Sequence of chain 1.U:
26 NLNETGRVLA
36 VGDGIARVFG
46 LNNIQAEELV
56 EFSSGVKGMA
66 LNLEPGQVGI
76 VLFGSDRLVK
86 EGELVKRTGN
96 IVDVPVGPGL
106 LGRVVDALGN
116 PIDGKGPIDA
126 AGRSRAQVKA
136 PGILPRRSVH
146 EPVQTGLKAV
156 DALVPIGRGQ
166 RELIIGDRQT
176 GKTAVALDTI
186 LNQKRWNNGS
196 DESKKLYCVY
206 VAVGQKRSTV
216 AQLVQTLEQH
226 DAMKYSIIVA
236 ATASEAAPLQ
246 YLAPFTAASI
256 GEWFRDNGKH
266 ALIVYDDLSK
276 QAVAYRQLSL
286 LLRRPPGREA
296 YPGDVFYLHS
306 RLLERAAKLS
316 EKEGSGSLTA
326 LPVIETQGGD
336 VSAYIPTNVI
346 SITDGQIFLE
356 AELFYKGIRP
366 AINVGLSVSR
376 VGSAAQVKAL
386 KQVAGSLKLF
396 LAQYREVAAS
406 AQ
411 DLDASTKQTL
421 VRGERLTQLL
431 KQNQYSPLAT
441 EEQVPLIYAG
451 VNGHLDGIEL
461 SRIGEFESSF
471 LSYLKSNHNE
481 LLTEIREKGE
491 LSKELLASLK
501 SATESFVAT

This small molecule binds to this protein.
Small molecule (SMILES): Nc1ncnc2c1ncn2[C@@H]1O[C@H](CO[P](=O)(O)O[P](=O)(O)NP(=O)(O)O)[C@@H](O)[C@H]1O

Binding-site contacts:
Ligand atom O1A contacts residue LYS177 of chain 1.U at 3.7 Å.
Ligand atom N6 contacts residue GLN432 of chain 1.U at 2.8 Å (h-bond).
Ligand atom O5' contacts residue GLY176 of chain 1.U at 3.0 Å.
Ligand atom O3G contacts residue GLN174 of chain 1.U at 3.3 Å (h-bond).
Ligand atom C6 contacts residue GLN432 of chain 1.U at 3.7 Å.
Ligand atom O1A contacts residue ALA179 of chain 1.U at 2.5 Å (h-bond).
Ligand atom O1B contacts residue THR175 of chain 1.U at 3.7 Å.
Ligand atom O2G contacts residue MG1 of chain 1.CB at 2.2 Å.
Ligand atom C5' contacts residue GLN174 of chain 1.U at 3.6 Å.
Ligand atom PB contacts residue MG1 of chain 1.CB at 3.5 Å.
Ligand atom C8 contacts residue GLN434 of chain 1.U at 3.5 Å.
Ligand atom C2' contacts residue GLN434 of chain 1.U at 3.2 Å.
Ligand atom O2B contacts residue MG1 of chain 1.CB at 2.2 Å.
Ligand atom O3A contacts residue THR178 of chain 1.U at 3.6 Å.
Ligand atom O3A contacts residue LYS177 of chain 1.U at 2.7 Å (salt-bridge).
Ligand atom C2 contacts residue TYR374 of chain 1.X at 3.0 Å (hydrophobic).
Ligand atom PB contacts residue LYS177 of chain 1.U at 3.6 Å.
Ligand atom O4' contacts residue PHE359 of chain 1.U at 3.4 Å.
Ligand atom O3A contacts residue GLY176 of chain 1.U at 3.0 Å.
Ligand atom N3B contacts residue GLN174 of chain 1.U at 3.6 Å (h-bond).
Ligand atom C8 contacts residue ALA179 of chain 1.U at 3.6 Å (hydrophobic).
Ligand atom PA contacts residue GLY176 of chain 1.U at 3.4 Å.
Ligand atom N6 contacts residue ASN433 of chain 1.U at 3.8 Å.
Ligand atom PB contacts residue THR178 of chain 1.U at 3.7 Å.
Ligand atom O1G contacts residue ARG173 of chain 1.U at 3.5 Å.
Ligand atom C5' contacts residue GLY176 of chain 1.U at 3.5 Å.
Ligand atom N6 contacts residue GLN434 of chain 1.U at 3.5 Å (h-bond).
Ligand atom O1G contacts residue GLN174 of chain 1.U at 2.7 Å (h-bond).
Ligand atom O1G contacts residue LYS177 of chain 1.U at 3.5 Å (salt-bridge).
Ligand atom O1A contacts residue THR178 of chain 1.U at 3.2 Å.
Ligand atom O1A contacts residue GLY176 of chain 1.U at 3.6 Å.
Ligand atom N3 contacts residue TYR374 of chain 1.X at 3.2 Å (h-bond).
Ligand atom O1B contacts residue LYS177 of chain 1.U at 2.4 Å (salt-bridge).
Ligand atom C6 contacts residue GLN434 of chain 1.U at 3.7 Å.
Ligand atom O1B contacts residue GLN174 of chain 1.U at 3.3 Å (h-bond).
Ligand atom N9 contacts residue GLN434 of chain 1.U at 3.5 Å (h-bond).
Ligand atom PG contacts residue MG1 of chain 1.CB at 3.6 Å.
Ligand atom C1' contacts residue GLN434 of chain 1.U at 3.8 Å.
Ligand atom O2' contacts residue GLN434 of chain 1.U at 2.8 Å (h-bond).
Ligand atom O2B contacts residue THR178 of chain 1.U at 2.2 Å (h-bond).

Sequence of chain 1.X:
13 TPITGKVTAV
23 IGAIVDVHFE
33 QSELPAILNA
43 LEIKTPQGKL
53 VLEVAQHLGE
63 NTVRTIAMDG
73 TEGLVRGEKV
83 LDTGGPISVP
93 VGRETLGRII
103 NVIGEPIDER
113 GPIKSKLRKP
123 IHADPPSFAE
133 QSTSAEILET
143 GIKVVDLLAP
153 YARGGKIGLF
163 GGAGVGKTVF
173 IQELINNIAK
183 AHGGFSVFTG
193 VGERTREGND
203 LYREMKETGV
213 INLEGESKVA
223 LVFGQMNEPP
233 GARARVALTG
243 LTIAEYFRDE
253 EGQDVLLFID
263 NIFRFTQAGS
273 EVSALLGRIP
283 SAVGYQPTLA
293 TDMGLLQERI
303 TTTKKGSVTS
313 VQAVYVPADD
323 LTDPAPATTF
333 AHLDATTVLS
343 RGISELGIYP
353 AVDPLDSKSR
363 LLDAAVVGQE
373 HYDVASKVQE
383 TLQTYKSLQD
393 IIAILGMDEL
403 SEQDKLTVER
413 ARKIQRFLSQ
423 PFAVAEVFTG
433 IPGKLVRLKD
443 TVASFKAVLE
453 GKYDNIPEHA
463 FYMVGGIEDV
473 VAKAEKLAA